Binding-site contacts:
Ligand atom O4 contacts residue GLY65 of chain 1.A at 3.2 Å.
Ligand atom C2 contacts residue TRP42 of chain 1.A at 3.5 Å (hydrophobic).
Ligand atom C6 contacts residue TRP68 of chain 1.A at 3.7 Å (hydrophobic).
Ligand atom O1 contacts residue TRP256 of chain 1.A at 3.7 Å.
Ligand atom O6 contacts residue THR67 of chain 1.A at 3.7 Å.
Ligand atom O3 contacts residue GLY297 of chain 1.A at 3.1 Å (h-bond).
Ligand atom C2 contacts residue GLU118 of chain 1.A at 3.2 Å.
Ligand atom C1 contacts residue TRP42 of chain 1.A at 3.8 Å (hydrophobic).
Ligand atom O2 contacts residue GLY296 of chain 1.A at 3.8 Å.
Ligand atom C6 contacts residue GLU118 of chain 1.A at 3.7 Å.
Ligand atom O5 contacts residue TRP42 of chain 1.A at 3.5 Å (h-bond).
Ligand atom C3 contacts residue THR66 of chain 1.A at 3.9 Å.
Ligand atom O6 contacts residue TRP42 of chain 1.A at 3.5 Å.
Ligand atom C2 contacts residue GLY297 of chain 1.A at 3.8 Å.
Ligand atom C4 contacts residue THR67 of chain 1.A at 3.3 Å.
Ligand atom O2 contacts residue GLY297 of chain 1.A at 2.8 Å (h-bond).
Ligand atom O6 contacts residue HIS181 of chain 1.A at 3.3 Å (h-bond).
Ligand atom C3 contacts residue GLY297 of chain 1.A at 3.2 Å.
Ligand atom O4 contacts residue ARG120 of chain 1.A at 3.5 Å (salt-bridge).
Ligand atom O6 contacts residue THR179 of chain 1.A at 3.7 Å.
Ligand atom C6 contacts residue TRP256 of chain 1.A at 3.7 Å (hydrophobic).
Ligand atom C5 contacts residue TRP256 of chain 1.A at 3.8 Å (hydrophobic).
Ligand atom C1 contacts residue GLU118 of chain 1.A at 3.9 Å.
Ligand atom O2 contacts residue GLU118 of chain 1.A at 2.4 Å (salt-bridge).
Ligand atom C3 contacts residue ARG178 of chain 1.A at 4.0 Å.
Ligand atom C2 contacts residue ARG178 of chain 1.A at 3.8 Å.
Ligand atom O4 contacts residue THR66 of chain 1.A at 3.3 Å (h-bond).
Ligand atom O4 contacts residue GLU118 of chain 1.A at 3.4 Å (salt-bridge).
Ligand atom C6 contacts residue THR67 of chain 1.A at 3.9 Å.
Ligand atom O6 contacts residue TRP68 of chain 1.A at 3.8 Å.
Ligand atom C5 contacts residue TRP42 of chain 1.A at 3.8 Å (hydrophobic).
Ligand atom O3 contacts residue THR67 of chain 1.A at 3.9 Å.
Ligand atom O3 contacts residue PHE294 of chain 1.A at 3.8 Å.
Ligand atom O3 contacts residue GLY296 of chain 1.A at 3.5 Å.
Ligand atom O2 contacts residue ARG178 of chain 1.A at 2.9 Å (salt-bridge).
Ligand atom C6 contacts residue TRP42 of chain 1.A at 3.8 Å (hydrophobic).
Ligand atom O3 contacts residue ARG178 of chain 1.A at 3.0 Å (salt-bridge).
Ligand atom O5 contacts residue HIS181 of chain 1.A at 3.5 Å (h-bond).
Ligand atom O4 contacts residue THR67 of chain 1.A at 2.5 Å (h-bond).
Ligand atom O3 contacts residue THR66 of chain 1.A at 2.8 Å (h-bond).

Sequence of chain 1.A:
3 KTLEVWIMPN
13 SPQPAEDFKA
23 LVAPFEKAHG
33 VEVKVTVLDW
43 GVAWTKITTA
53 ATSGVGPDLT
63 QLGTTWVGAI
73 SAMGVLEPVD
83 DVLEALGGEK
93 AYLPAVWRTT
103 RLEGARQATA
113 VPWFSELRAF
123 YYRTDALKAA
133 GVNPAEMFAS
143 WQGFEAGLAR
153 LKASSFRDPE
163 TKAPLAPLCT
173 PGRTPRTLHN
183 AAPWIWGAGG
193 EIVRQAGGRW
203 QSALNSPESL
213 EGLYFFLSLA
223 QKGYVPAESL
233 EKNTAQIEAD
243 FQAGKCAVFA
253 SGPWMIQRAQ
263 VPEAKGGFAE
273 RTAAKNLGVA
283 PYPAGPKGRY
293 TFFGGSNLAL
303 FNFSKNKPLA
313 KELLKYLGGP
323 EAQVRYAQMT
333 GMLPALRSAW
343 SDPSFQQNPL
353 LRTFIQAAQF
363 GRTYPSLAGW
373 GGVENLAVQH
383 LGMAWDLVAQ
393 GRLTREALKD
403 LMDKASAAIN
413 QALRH

A protein and the small-molecule ligand that binds it are described below.
Small molecule (SMILES): OC[C@H]1O[C@@H](O[C@H]2[C@H](O)[C@@H](O)[C@@H](O)O[C@@H]2CO)[C@H](O)[C@@H](O)[C@@H]1O